Binding-site contacts:
Ligand atom C3 contacts residue ASN457 of chain 1.D at 3.8 Å.
Ligand atom N2 contacts residue ASP449 of chain 1.D at 4.5 Å.
Ligand atom C8 contacts residue TRP450 of chain 1.D at 3.7 Å (hydrophobic).
Ligand atom C1 contacts residue ASN457 of chain 1.D at 1.4 Å.
Ligand atom C8 contacts residue ILE451 of chain 1.D at 3.6 Å (hydrophobic).
Ligand atom C8 contacts residue ASP449 of chain 1.D at 4.0 Å.
Ligand atom O5 contacts residue ASN457 of chain 1.D at 2.4 Å (h-bond).
Ligand atom C5 contacts residue ASN457 of chain 1.D at 3.6 Å.
Ligand atom C2 contacts residue ASN457 of chain 1.D at 2.4 Å.
Ligand atom O5 contacts residue THR357 of chain 1.D at 4.0 Å.
Ligand atom C7 contacts residue ASN457 of chain 1.D at 4.0 Å.
Ligand atom N2 contacts residue ASN457 of chain 1.D at 2.9 Å (h-bond).
Ligand atom C4 contacts residue ASN457 of chain 1.D at 4.2 Å.

This small molecule binds to this protein.
Small molecule (SMILES): CC(=O)N[C@H]1[C@H](O[C@H]2[C@H](O)[C@@H](NC(C)=O)CO[C@@H]2CO)O[C@H](CO)[C@@H](O[C@@H]2O[C@H](CO)[C@@H](O)[C@H](O)[C@@H]2O)[C@@H]1O

Sequence of chain 1.D:
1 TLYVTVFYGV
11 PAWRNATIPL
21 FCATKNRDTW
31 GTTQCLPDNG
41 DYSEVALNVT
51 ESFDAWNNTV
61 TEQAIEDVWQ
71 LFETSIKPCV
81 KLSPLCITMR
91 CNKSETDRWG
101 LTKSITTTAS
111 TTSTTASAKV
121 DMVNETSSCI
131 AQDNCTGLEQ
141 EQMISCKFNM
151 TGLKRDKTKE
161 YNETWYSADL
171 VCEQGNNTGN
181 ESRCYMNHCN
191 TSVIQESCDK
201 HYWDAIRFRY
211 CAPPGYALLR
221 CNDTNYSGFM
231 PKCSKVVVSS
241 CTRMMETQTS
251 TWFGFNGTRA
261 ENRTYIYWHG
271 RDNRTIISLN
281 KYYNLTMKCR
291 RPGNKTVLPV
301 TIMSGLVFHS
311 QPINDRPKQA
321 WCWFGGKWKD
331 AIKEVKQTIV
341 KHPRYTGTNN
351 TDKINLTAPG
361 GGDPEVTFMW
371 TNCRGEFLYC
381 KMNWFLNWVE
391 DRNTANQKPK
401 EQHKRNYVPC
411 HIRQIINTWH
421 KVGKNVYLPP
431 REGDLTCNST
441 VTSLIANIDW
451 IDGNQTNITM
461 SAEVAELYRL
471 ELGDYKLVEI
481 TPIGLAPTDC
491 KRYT